Sequence of chain 1.A:
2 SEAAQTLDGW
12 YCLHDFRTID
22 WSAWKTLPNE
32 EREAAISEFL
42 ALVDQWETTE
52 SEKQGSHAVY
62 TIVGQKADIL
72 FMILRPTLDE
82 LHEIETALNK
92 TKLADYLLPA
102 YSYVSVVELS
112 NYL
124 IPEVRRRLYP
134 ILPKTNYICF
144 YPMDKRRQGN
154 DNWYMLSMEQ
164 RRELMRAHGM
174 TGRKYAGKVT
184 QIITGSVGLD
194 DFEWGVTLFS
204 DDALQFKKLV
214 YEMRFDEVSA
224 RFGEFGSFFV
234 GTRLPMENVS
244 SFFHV

This protein binds this small molecule.
Small molecule (SMILES): CC1=C(CCC(=O)O)C2=Cc3c(C)c(CCC(=O)O)c4n3[Mn]35<-N2=C1C=c1c(C)c(CCC(=O)O)c(n13)=CC1=N->5C(=C4)C(C)=C1CCC(=O)O

Sequence of chain 1.E:
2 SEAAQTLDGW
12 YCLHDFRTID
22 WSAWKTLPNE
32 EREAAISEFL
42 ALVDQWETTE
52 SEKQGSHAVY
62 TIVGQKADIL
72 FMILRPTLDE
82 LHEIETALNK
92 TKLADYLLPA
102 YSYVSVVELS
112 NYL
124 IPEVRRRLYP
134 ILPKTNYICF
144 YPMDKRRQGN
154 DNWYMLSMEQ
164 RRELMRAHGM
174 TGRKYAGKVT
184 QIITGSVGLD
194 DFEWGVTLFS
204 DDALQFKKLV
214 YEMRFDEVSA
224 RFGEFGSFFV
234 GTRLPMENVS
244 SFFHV

Binding-site contacts:
Ligand atom NA contacts residue HIS171 of chain 1.A at 3.3 Å (h-bond).
Ligand atom CGC contacts residue TRP197 of chain 1.A at 3.6 Å (hydrophobic).
Ligand atom CGC contacts residue LYS148 of chain 1.A at 3.4 Å.
Ligand atom O1D contacts residue ARG130 of chain 1.A at 3.0 Å (salt-bridge).
Ligand atom ND contacts residue HIS171 of chain 1.A at 3.3 Å (h-bond).
Ligand atom O1B contacts residue SER222 of chain 1.A at 2.6 Å (h-bond).
Ligand atom CMB contacts residue TYR144 of chain 1.A at 3.6 Å (hydrophobic).
Ligand atom CAA contacts residue GLY175 of chain 1.A at 3.5 Å.
Ligand atom CMB contacts residue MET216 of chain 1.A at 3.5 Å (hydrophobic).
Ligand atom O2C contacts residue TYR113 of chain 1.A at 3.5 Å.
Ligand atom O1C contacts residue TRP197 of chain 1.A at 3.7 Å.
Ligand atom C4B contacts residue HIS171 of chain 1.A at 3.6 Å.
Ligand atom C4A contacts residue GLN184 of chain 1.A at 3.7 Å.
Ligand atom NB contacts residue HIS171 of chain 1.A at 3.3 Å (h-bond).
Ligand atom NB contacts residue ILE186 of chain 1.A at 3.7 Å.
Ligand atom CBC contacts residue LYS148 of chain 1.A at 3.1 Å.
Ligand atom CMA contacts residue GLN184 of chain 1.A at 3.7 Å.
Ligand atom CMA contacts residue GLY175 of chain 1.A at 3.5 Å.
Ligand atom CGD contacts residue ARG130 of chain 1.A at 3.5 Å.
Ligand atom MN contacts residue HIS171 of chain 1.A at 2.4 Å.
Ligand atom C3A contacts residue GLN184 of chain 1.A at 3.6 Å.
Ligand atom O2B contacts residue TYR144 of chain 1.A at 2.8 Å (h-bond).
Ligand atom O2D contacts residue ARG130 of chain 1.A at 3.6 Å.
Ligand atom O1C contacts residue TYR113 of chain 1.A at 3.7 Å.
Ligand atom O2B contacts residue PHE228 of chain 1.A at 3.2 Å.
Ligand atom O1C contacts residue LYS148 of chain 1.A at 2.7 Å (salt-bridge).
Ligand atom O1C contacts residue TRP156 of chain 1.A at 3.5 Å.
Ligand atom O2C contacts residue TRP197 of chain 1.A at 3.7 Å.
Ligand atom CHB contacts residue MET216 of chain 1.A at 3.7 Å (hydrophobic).
Ligand atom NC contacts residue HIS171 of chain 1.A at 3.2 Å (h-bond).
Ligand atom CAB contacts residue TYR144 of chain 1.A at 3.1 Å (hydrophobic).
Ligand atom CGB contacts residue SER222 of chain 1.A at 3.7 Å.
Ligand atom C2A contacts residue GLY175 of chain 1.A at 3.6 Å.
Ligand atom CMC contacts residue TRP197 of chain 1.A at 3.7 Å (hydrophobic).
Ligand atom O1A contacts residue ARG176 of chain 1.A at 3.0 Å.
Ligand atom C3A contacts residue GLY175 of chain 1.A at 3.7 Å.
Ligand atom C2B contacts residue MET216 of chain 1.A at 3.6 Å (hydrophobic).
Ligand atom C4A contacts residue MET216 of chain 1.A at 3.7 Å (hydrophobic).
Ligand atom CHD contacts residue MET168 of chain 1.A at 3.5 Å (hydrophobic).
Ligand atom CGB contacts residue PHE228 of chain 1.A at 3.7 Å (hydrophobic).